Binding-site contacts:
Ligand atom O5 contacts residue ASN28 of chain 3.A at 2.4 Å (h-bond).
Ligand atom C7 contacts residue ASN28 of chain 3.A at 3.4 Å.
Ligand atom N2 contacts residue ASN28 of chain 3.A at 3.0 Å (h-bond).
Ligand atom O6 contacts residue ALA29 of chain 3.A at 3.6 Å.
Ligand atom C5 contacts residue ASN28 of chain 3.A at 3.7 Å.
Ligand atom C4 contacts residue ASN28 of chain 3.A at 4.3 Å.
Ligand atom C6 contacts residue THR30 of chain 3.A at 3.2 Å.
Ligand atom C3 contacts residue ASN28 of chain 3.A at 3.9 Å.
Ligand atom O5 contacts residue ALA29 of chain 3.A at 3.7 Å.
Ligand atom O7 contacts residue ASN28 of chain 3.A at 3.6 Å (h-bond).
Ligand atom C1 contacts residue ASN28 of chain 3.A at 1.4 Å.
Ligand atom O6 contacts residue THR30 of chain 3.A at 3.0 Å (h-bond).
Ligand atom C5 contacts residue ALA29 of chain 3.A at 4.2 Å (hydrophobic).
Ligand atom C6 contacts residue ALA29 of chain 3.A at 3.9 Å (hydrophobic).
Ligand atom C2 contacts residue ASN28 of chain 3.A at 2.6 Å.

A small-molecule ligand and the protein it binds are described below.
Small molecule (SMILES): CC(=O)N[C@@H]1[C@@H](O)[C@H](O)[C@@H](CO)O[C@H]1O

Sequence of chain 3.A:
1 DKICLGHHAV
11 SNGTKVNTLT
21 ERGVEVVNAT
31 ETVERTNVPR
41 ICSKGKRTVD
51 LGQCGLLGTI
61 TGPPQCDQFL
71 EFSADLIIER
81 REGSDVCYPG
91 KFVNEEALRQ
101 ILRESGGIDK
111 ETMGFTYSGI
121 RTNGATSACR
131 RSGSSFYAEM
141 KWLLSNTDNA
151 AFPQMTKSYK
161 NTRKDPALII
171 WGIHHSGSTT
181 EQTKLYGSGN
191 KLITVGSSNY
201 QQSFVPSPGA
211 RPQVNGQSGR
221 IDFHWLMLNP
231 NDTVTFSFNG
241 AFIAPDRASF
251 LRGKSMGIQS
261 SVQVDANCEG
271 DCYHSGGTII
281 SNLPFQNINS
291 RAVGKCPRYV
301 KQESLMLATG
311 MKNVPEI